This protein binds this small molecule.
Small molecule (SMILES): C=C1[C@H](COP(=O)(O)OP(=O)(O)OP(=O)(O)O)[C@@H](O)C[C@@H]1n1cnc2c(=O)nc(N)[nH]c21

Sequence of chain 1.D:
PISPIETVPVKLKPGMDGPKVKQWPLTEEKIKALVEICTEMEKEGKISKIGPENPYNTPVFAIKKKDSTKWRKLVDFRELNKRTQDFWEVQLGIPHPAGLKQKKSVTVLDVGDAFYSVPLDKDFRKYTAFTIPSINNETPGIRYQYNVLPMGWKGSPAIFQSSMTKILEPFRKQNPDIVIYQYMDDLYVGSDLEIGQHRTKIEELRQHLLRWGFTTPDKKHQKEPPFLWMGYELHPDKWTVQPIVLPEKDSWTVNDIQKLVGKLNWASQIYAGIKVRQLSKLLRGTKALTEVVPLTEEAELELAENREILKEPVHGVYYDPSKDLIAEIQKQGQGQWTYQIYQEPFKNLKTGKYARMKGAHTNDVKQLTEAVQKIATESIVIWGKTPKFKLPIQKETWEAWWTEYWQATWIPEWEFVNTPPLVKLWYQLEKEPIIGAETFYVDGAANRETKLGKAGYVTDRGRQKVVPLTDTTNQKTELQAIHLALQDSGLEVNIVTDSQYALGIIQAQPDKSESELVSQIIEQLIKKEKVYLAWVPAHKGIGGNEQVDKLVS

Binding-site contacts:
Ligand atom O3G contacts residue LYS222 of chain 1.D at 3.4 Å (salt-bridge).
Ligand atom O1B contacts residue MET153 of chain 1.D at 3.5 Å.
Ligand atom O2B contacts residue ASP115 of chain 1.D at 3.4 Å (salt-bridge).
Ligand atom PB contacts residue ASP115 of chain 1.D at 3.7 Å.
Ligand atom N2 contacts residue MET153 of chain 1.D at 3.6 Å.
Ligand atom C6' contacts residue PHE117 of chain 1.D at 3.7 Å (hydrophobic).
Ligand atom O3' contacts residue PHE117 of chain 1.D at 3.1 Å (h-bond).
Ligand atom O1B contacts residue ALA116 of chain 1.D at 3.5 Å (h-bond).
Ligand atom O1G contacts residue ASP115 of chain 1.D at 3.0 Å (salt-bridge).
Ligand atom O3B contacts residue ASP115 of chain 1.D at 3.6 Å (salt-bridge).
Ligand atom O2G contacts residue MG1 of chain 1.L at 2.3 Å.
Ligand atom C4' contacts residue PHE117 of chain 1.D at 3.6 Å (hydrophobic).
Ligand atom O2B contacts residue MG1 of chain 1.L at 2.1 Å.
Ligand atom N2 contacts residue GLY154 of chain 1.D at 3.2 Å (h-bond).
Ligand atom O3A contacts residue ARG74 of chain 1.D at 3.4 Å (salt-bridge).
Ligand atom O3G contacts residue LYS67 of chain 1.D at 3.6 Å.
Ligand atom PB contacts residue MG1 of chain 1.L at 3.3 Å.
Ligand atom N1 contacts residue LEU76 of chain 1.D at 3.6 Å.
Ligand atom O1A contacts residue MG1 of chain 1.L at 2.4 Å.
Ligand atom O2B contacts residue VAL113 of chain 1.D at 2.9 Å (h-bond).
Ligand atom O2G contacts residue LYS222 of chain 1.D at 2.6 Å (salt-bridge).
Ligand atom O2A contacts residue ARG74 of chain 1.D at 3.1 Å (salt-bridge).
Ligand atom C5' contacts residue ASP187 of chain 1.D at 3.3 Å.
Ligand atom O2B contacts residue ASP187 of chain 1.D at 2.8 Å (salt-bridge).
Ligand atom C8 contacts residue ARG74 of chain 1.D at 3.5 Å.
Ligand atom O5' contacts residue ASP187 of chain 1.D at 3.7 Å.
Ligand atom PA contacts residue MG1 of chain 1.L at 3.4 Å.
Ligand atom O1A contacts residue ASP187 of chain 1.D at 3.0 Å (salt-bridge).
Ligand atom PG contacts residue MG1 of chain 1.L at 3.5 Å.
Ligand atom O2G contacts residue VAL113 of chain 1.D at 3.4 Å (h-bond).
Ligand atom C2' contacts residue PHE117 of chain 1.D at 3.7 Å (hydrophobic).
Ligand atom O1B contacts residue ASP115 of chain 1.D at 3.6 Å.
Ligand atom O2B contacts residue ALA116 of chain 1.D at 3.2 Å (h-bond).
Ligand atom PG contacts residue LYS222 of chain 1.D at 3.6 Å.
Ligand atom O3A contacts residue MG1 of chain 1.L at 3.7 Å.
Ligand atom O1A contacts residue ASP112 of chain 1.D at 2.9 Å (salt-bridge).
Ligand atom O2G contacts residue ASP112 of chain 1.D at 3.1 Å (salt-bridge).
Ligand atom N7 contacts residue ARG74 of chain 1.D at 3.5 Å.
Ligand atom O3' contacts residue MET153 of chain 1.D at 3.7 Å.
Ligand atom O1G contacts residue GLY114 of chain 1.D at 3.2 Å.